This protein binds this small molecule.
Small molecule (SMILES): CC(=O)N[C@H]1[C@H](O[C@H]2[C@H](O)[C@@H](NC(C)=O)CO[C@@H]2CO)O[C@H](CO)[C@@H](O[C@@H]2O[C@H](CO[C@H]3O[C@H](CO)[C@@H](O)[C@H](O)[C@@H]3O)[C@@H](O)[C@H](O[C@H]3O[C@H](CO)[C@@H](O)[C@H](O)[C@@H]3O)[C@@H]2O)[C@@H]1O

Binding-site contacts:
Ligand atom O2 contacts residue GLU32 of chain 1.A at 3.9 Å.
Ligand atom C7 contacts residue ASN228 of chain 1.A at 3.5 Å.
Ligand atom C8 contacts residue CYS221 of chain 1.A at 4.3 Å (hydrophobic).
Ligand atom O6 contacts residue GLY231 of chain 1.A at 4.2 Å.
Ligand atom O5 contacts residue GLY231 of chain 1.A at 4.2 Å.
Ligand atom N2 contacts residue ASN228 of chain 1.A at 3.0 Å (h-bond).
Ligand atom C4 contacts residue MAN4 of chain 1.K at 4.5 Å.
Ligand atom C1 contacts residue ASN228 of chain 1.A at 1.5 Å.
Ligand atom C5 contacts residue MAN4 of chain 1.K at 4.1 Å.
Ligand atom C2 contacts residue ASN228 of chain 1.A at 2.5 Å.
Ligand atom C1 contacts residue GLY231 of chain 1.A at 4.1 Å.
Ligand atom C8 contacts residue ALA223 of chain 1.A at 3.7 Å (hydrophobic).
Ligand atom C3 contacts residue ASN228 of chain 1.A at 3.8 Å.
Ligand atom C8 contacts residue CYS224 of chain 1.A at 3.7 Å (hydrophobic).
Ligand atom C7 contacts residue CYS224 of chain 1.A at 4.3 Å (hydrophobic).
Ligand atom C5 contacts residue GLU32 of chain 1.A at 4.0 Å.
Ligand atom C2 contacts residue GLU32 of chain 1.A at 4.1 Å.
Ligand atom C4 contacts residue ASN228 of chain 1.A at 4.2 Å.
Ligand atom C1 contacts residue PHE263 of chain 1.A at 4.4 Å (hydrophobic).
Ligand atom C5 contacts residue GLY231 of chain 1.A at 4.5 Å.
Ligand atom O7 contacts residue ASN228 of chain 1.A at 3.5 Å (h-bond).
Ligand atom O5 contacts residue ASN228 of chain 1.A at 2.3 Å (h-bond).
Ligand atom O6 contacts residue SER230 of chain 1.A at 4.0 Å.
Ligand atom O7 contacts residue CYS224 of chain 1.A at 4.3 Å.
Ligand atom O3 contacts residue GLU32 of chain 1.A at 4.4 Å.
Ligand atom O4 contacts residue MAN4 of chain 1.K at 3.6 Å (h-bond).
Ligand atom C3 contacts residue GLN1 of chain 1.A at 4.5 Å.
Ligand atom O3 contacts residue GLN1 of chain 1.A at 4.2 Å.
Ligand atom C5 contacts residue ASN228 of chain 1.A at 3.7 Å.
Ligand atom C8 contacts residue PHE222 of chain 1.A at 3.7 Å (hydrophobic).
Ligand atom C6 contacts residue MAN4 of chain 1.K at 4.0 Å.
Ligand atom O4 contacts residue GLU32 of chain 1.A at 4.4 Å.
Ligand atom C6 contacts residue ARG56 of chain 1.A at 4.2 Å.
Ligand atom O6 contacts residue ARG56 of chain 1.A at 3.0 Å (salt-bridge).
Ligand atom O5 contacts residue PHE263 of chain 1.A at 3.8 Å.

Sequence of chain 1.A:
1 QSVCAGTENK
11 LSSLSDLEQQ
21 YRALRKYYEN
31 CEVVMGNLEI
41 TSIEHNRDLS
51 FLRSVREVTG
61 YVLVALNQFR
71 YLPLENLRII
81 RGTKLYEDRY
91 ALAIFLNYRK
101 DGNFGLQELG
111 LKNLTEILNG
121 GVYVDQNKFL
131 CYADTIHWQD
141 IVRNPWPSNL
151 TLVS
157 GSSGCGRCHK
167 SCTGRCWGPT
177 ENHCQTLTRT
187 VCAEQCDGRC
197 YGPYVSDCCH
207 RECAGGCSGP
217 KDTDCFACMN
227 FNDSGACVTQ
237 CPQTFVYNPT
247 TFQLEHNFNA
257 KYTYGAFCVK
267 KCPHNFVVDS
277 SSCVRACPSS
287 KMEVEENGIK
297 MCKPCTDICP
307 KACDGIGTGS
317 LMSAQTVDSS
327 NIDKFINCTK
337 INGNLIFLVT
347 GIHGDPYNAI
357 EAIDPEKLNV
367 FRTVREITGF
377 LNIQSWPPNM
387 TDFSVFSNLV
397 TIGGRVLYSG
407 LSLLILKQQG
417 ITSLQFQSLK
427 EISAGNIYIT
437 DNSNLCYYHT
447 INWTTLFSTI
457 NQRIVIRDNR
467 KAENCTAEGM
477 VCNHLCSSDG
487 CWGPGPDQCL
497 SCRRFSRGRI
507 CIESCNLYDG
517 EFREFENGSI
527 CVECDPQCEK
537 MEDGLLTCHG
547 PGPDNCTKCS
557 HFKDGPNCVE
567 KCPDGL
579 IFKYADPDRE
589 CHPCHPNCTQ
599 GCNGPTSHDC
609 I